Binding-site contacts:
Ligand atom OD1 contacts residue THR139 of chain 3.A at 3.1 Å (h-bond).
Ligand atom OXT contacts residue ASP107 of chain 3.A at 3.9 Å.
Ligand atom CG contacts residue ALA42 of chain 3.A at 3.2 Å (hydrophobic).
Ligand atom OXT contacts residue ASP140 of chain 3.A at 3.0 Å (salt-bridge).
Ligand atom OXT contacts residue GLY138 of chain 3.A at 3.4 Å.
Ligand atom O contacts residue ALA42 of chain 3.A at 4.0 Å.
Ligand atom N contacts residue ASP107 of chain 3.A at 2.8 Å (salt-bridge).
Ligand atom CA contacts residue ASP140 of chain 3.A at 3.7 Å.
Ligand atom C contacts residue GLY138 of chain 3.A at 3.5 Å.
Ligand atom OD1 contacts residue GLY138 of chain 3.A at 3.3 Å.
Ligand atom CG contacts residue THR139 of chain 3.A at 3.0 Å.
Ligand atom OD1 contacts residue GLY41 of chain 3.A at 3.9 Å.
Ligand atom ND2 contacts residue ALA42 of chain 3.A at 3.2 Å.
Ligand atom ND2 contacts residue ALA165 of chain 3.A at 2.8 Å (h-bond).
Ligand atom CG contacts residue ALA165 of chain 3.A at 3.6 Å (hydrophobic).
Ligand atom O contacts residue SER108 of chain 3.A at 2.8 Å (h-bond).
Ligand atom ND2 contacts residue THR139 of chain 3.A at 3.0 Å (h-bond).
Ligand atom C contacts residue THR139 of chain 3.A at 3.8 Å.
Ligand atom O contacts residue GLY41 of chain 3.A at 3.5 Å.
Ligand atom OXT contacts residue THR139 of chain 3.A at 3.2 Å (h-bond).
Ligand atom N contacts residue ASP140 of chain 3.A at 2.8 Å (salt-bridge).
Ligand atom CA contacts residue TYR331 of chain 3.D at 3.7 Å (hydrophobic).
Ligand atom ND2 contacts residue TYR331 of chain 3.D at 3.6 Å (h-bond).
Ligand atom O contacts residue ASP107 of chain 3.A at 3.5 Å.
Ligand atom O contacts residue MET45 of chain 3.A at 3.7 Å.
Ligand atom N contacts residue ASN295 of chain 3.D at 3.8 Å.
Ligand atom OXT contacts residue SER108 of chain 3.A at 2.6 Å (h-bond).
Ligand atom ND2 contacts residue GLN166 of chain 3.A at 3.7 Å.
Ligand atom OD1 contacts residue ALA42 of chain 3.A at 2.9 Å (h-bond).
Ligand atom C contacts residue ASP140 of chain 3.A at 3.7 Å.
Ligand atom CB contacts residue TYR331 of chain 3.D at 3.5 Å (hydrophobic).
Ligand atom CB contacts residue ASP140 of chain 3.A at 3.7 Å.
Ligand atom C contacts residue ASP107 of chain 3.A at 3.6 Å.
Ligand atom N contacts residue TYR331 of chain 3.D at 3.5 Å.
Ligand atom C contacts residue SER108 of chain 3.A at 3.5 Å.
Ligand atom CB contacts residue THR139 of chain 3.A at 3.4 Å.
Ligand atom O contacts residue GLY138 of chain 3.A at 3.3 Å.
Ligand atom OD1 contacts residue ALA165 of chain 3.A at 3.6 Å.
Ligand atom CG contacts residue TYR331 of chain 3.D at 3.8 Å (hydrophobic).
Ligand atom CA contacts residue ASP107 of chain 3.A at 3.6 Å.

Sequence of chain 3.D:
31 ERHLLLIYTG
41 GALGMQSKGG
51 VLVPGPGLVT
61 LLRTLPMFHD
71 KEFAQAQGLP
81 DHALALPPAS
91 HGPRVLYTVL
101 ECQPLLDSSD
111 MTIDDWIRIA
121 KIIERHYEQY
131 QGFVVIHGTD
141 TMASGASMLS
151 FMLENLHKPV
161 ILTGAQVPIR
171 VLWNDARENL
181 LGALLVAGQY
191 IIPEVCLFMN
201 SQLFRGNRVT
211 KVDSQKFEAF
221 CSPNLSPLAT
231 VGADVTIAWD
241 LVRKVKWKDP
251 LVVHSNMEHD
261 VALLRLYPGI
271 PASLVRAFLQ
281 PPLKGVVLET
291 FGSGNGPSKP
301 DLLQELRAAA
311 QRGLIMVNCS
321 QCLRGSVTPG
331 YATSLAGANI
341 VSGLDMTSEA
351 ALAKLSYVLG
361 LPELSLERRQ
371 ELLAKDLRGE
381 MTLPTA

Sequence of chain 3.A:
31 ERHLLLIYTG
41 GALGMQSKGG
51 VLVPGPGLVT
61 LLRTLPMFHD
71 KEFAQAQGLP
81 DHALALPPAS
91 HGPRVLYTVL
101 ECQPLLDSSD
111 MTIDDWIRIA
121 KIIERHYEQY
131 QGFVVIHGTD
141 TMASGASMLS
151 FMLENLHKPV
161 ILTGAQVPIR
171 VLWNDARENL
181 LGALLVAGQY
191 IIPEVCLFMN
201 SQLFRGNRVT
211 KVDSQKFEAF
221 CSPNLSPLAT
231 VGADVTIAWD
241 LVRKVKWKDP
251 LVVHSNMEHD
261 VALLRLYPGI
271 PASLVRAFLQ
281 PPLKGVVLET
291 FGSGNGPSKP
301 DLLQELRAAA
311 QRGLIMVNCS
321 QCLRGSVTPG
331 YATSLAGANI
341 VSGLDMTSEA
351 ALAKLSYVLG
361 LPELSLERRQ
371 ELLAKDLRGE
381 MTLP

The protein below binds the small molecule below.
Small molecule (SMILES): NC(=O)C[C@H](N)C(=O)O